Binding-site contacts:
Ligand atom C2 contacts residue TYR102 of chain 1.A at 4.0 Å (hydrophobic).
Ligand atom C6 contacts residue TYR102 of chain 1.A at 3.9 Å (hydrophobic).
Ligand atom C1 contacts residue TYR102 of chain 1.A at 4.0 Å (hydrophobic).
Ligand atom C3 contacts residue TYR102 of chain 1.A at 3.9 Å (hydrophobic).
Ligand atom O1 contacts residue TYR102 of chain 1.A at 3.2 Å.
Ligand atom C4 contacts residue TYR102 of chain 1.A at 4.3 Å (hydrophobic).
Ligand atom C5 contacts residue TYR102 of chain 1.A at 3.2 Å (hydrophobic).
Ligand atom O5 contacts residue TYR102 of chain 1.A at 3.6 Å.

Sequence of chain 1.A:
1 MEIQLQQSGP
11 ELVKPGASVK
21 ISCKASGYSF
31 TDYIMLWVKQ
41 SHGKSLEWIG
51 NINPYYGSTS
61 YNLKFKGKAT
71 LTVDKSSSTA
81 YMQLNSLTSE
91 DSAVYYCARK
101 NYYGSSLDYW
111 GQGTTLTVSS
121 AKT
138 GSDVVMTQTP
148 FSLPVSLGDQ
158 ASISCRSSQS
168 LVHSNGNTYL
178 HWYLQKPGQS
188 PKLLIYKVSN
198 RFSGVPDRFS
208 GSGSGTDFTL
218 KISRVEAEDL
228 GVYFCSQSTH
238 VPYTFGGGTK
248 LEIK

This small molecule binds to this protein.
Small molecule (SMILES): O=C1O[C@H](CO[C@H]2O[C@H](CO)[C@@H](O)[C@H](O)[C@@H]2O)[C@@H](O)[C@H](O)[C@@H]1O